The protein below binds the small molecule below.
Small molecule (SMILES): C=CC(=O)N1CCC[C@@H](n2nc(-c3cccc4ccccc34)c3c(N)ncnc32)C1

Sequence of chain 1.A:
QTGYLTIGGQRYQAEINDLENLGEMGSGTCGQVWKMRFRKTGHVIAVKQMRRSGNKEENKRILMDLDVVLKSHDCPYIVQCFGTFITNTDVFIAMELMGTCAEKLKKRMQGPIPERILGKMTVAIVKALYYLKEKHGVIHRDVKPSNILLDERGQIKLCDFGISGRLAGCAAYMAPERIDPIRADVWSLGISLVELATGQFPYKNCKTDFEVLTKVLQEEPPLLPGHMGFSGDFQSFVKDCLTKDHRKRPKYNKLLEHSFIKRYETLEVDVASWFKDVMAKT

Binding-site contacts:
Ligand atom CAI contacts residue ASP171 of chain 1.A at 3.7 Å.
Ligand atom N1 contacts residue MET109 of chain 1.A at 3.1 Å (h-bond).
Ligand atom CAH contacts residue LYS59 of chain 1.A at 3.9 Å.
Ligand atom CAJ contacts residue ASP76 of chain 1.A at 3.2 Å.
Ligand atom OBA contacts residue CYS112 of chain 1.A at 3.7 Å.
Ligand atom CAZ contacts residue CYS112 of chain 1.A at 3.9 Å (hydrophobic).
Ligand atom OBA contacts residue LYS115 of chain 1.A at 3.2 Å (salt-bridge).
Ligand atom CAU contacts residue GLY37 of chain 1.A at 3.6 Å.
Ligand atom N3 contacts residue MET36 of chain 1.A at 4.1 Å.
Ligand atom CAU contacts residue MET36 of chain 1.A at 3.9 Å (hydrophobic).
Ligand atom CAF contacts residue MET106 of chain 1.A at 3.7 Å (hydrophobic).
Ligand atom CAI contacts residue CYS170 of chain 1.A at 4.1 Å (hydrophobic).
Ligand atom CBC contacts residue SER157 of chain 1.A at 3.5 Å.
Ligand atom CAT contacts residue MET36 of chain 1.A at 4.0 Å (hydrophobic).
Ligand atom NBD contacts residue ALA57 of chain 1.A at 3.1 Å.
Ligand atom CAE contacts residue LYS59 of chain 1.A at 4.0 Å.
Ligand atom CBC contacts residue LYS115 of chain 1.A at 4.2 Å.
Ligand atom CAI contacts residue LYS59 of chain 1.A at 3.6 Å.
Ligand atom N1 contacts residue LEU108 of chain 1.A at 4.0 Å.
Ligand atom N1 contacts residue MET36 of chain 1.A at 3.9 Å.
Ligand atom CAJ contacts residue LYS59 of chain 1.A at 3.7 Å.
Ligand atom CAI contacts residue ASP76 of chain 1.A at 3.8 Å.
Ligand atom C6 contacts residue GLU107 of chain 1.A at 3.8 Å.
Ligand atom CAB contacts residue MET106 of chain 1.A at 4.2 Å (hydrophobic).
Ligand atom CBB contacts residue CYS112 of chain 1.A at 3.0 Å (hydrophobic).
Ligand atom N1 contacts residue GLU107 of chain 1.A at 3.8 Å.
Ligand atom CAH contacts residue ASP171 of chain 1.A at 3.8 Å.
Ligand atom C5 contacts residue LEU160 of chain 1.A at 4.2 Å (hydrophobic).
Ligand atom C2 contacts residue MET36 of chain 1.A at 3.8 Å (hydrophobic).
Ligand atom C5 contacts residue VAL44 of chain 1.A at 4.2 Å (hydrophobic).
Ligand atom C6 contacts residue MET109 of chain 1.A at 4.1 Å (hydrophobic).
Ligand atom CBC contacts residue CYS112 of chain 1.A at 1.7 Å (hydrophobic).
Ligand atom CBB contacts residue SER157 of chain 1.A at 3.5 Å.
Ligand atom N1 contacts residue ALA57 of chain 1.A at 3.8 Å.
Ligand atom NBD contacts residue GLU107 of chain 1.A at 2.9 Å (salt-bridge).
Ligand atom C6 contacts residue ALA57 of chain 1.A at 3.6 Å (hydrophobic).
Ligand atom C2 contacts residue MET109 of chain 1.A at 3.3 Å (hydrophobic).
Ligand atom CAO contacts residue VAL44 of chain 1.A at 4.0 Å (hydrophobic).
Ligand atom CAV contacts residue GLY37 of chain 1.A at 3.8 Å.
Ligand atom CAA contacts residue MET106 of chain 1.A at 3.3 Å (hydrophobic).